Binding-site contacts:
Ligand atom O2 contacts residue ASP104 of chain 1.C at 3.8 Å.
Ligand atom O5 contacts residue SER22 of chain 1.C at 3.2 Å (h-bond).
Ligand atom C4 contacts residue CA1 of chain 1.O at 3.3 Å.
Ligand atom C4 contacts residue SER22 of chain 1.C at 3.5 Å.
Ligand atom C3 contacts residue CA1 of chain 1.O at 3.3 Å.
Ligand atom C2 contacts residue CA1 of chain 1.M at 3.4 Å.
Ligand atom C3 contacts residue ASP99 of chain 1.C at 3.2 Å.
Ligand atom C4 contacts residue CA1 of chain 1.M at 3.8 Å.
Ligand atom O4 contacts residue CA1 of chain 1.O at 2.5 Å.
Ligand atom O2 contacts residue SER22 of chain 1.C at 3.1 Å.
Ligand atom O5 contacts residue SER23 of chain 1.C at 3.0 Å (h-bond).
Ligand atom C1M contacts residue SER23 of chain 1.C at 3.9 Å.
Ligand atom O3 contacts residue CA1 of chain 1.M at 2.3 Å.
Ligand atom O3 contacts residue CA1 of chain 1.O at 2.4 Å.
Ligand atom C2 contacts residue ASP99 of chain 1.C at 4.0 Å.
Ligand atom C4 contacts residue ASP96 of chain 1.C at 3.3 Å.
Ligand atom C5 contacts residue SER23 of chain 1.C at 4.1 Å.
Ligand atom O2 contacts residue SER23 of chain 1.C at 4.0 Å.
Ligand atom C6 contacts residue SER23 of chain 1.C at 4.1 Å.
Ligand atom O4 contacts residue ASP99 of chain 1.C at 3.5 Å (salt-bridge).
Ligand atom O7A contacts residue SER23 of chain 1.C at 2.9 Å (h-bond).
Ligand atom O2 contacts residue CA1 of chain 1.M at 2.6 Å.
Ligand atom O4 contacts residue ASP104 of chain 1.C at 3.2 Å (salt-bridge).
Ligand atom C1 contacts residue SER23 of chain 1.C at 4.1 Å.
Ligand atom O2 contacts residue ASN21 of chain 1.C at 2.9 Å (h-bond).
Ligand atom C5 contacts residue ASP96 of chain 1.C at 3.7 Å.
Ligand atom C5 contacts residue SER22 of chain 1.C at 3.2 Å.
Ligand atom C4 contacts residue ASP104 of chain 1.C at 3.2 Å.
Ligand atom O3 contacts residue ASP99 of chain 1.C at 2.6 Å (salt-bridge).
Ligand atom C7 contacts residue SER23 of chain 1.C at 3.2 Å.
Ligand atom C3 contacts residue ASP104 of chain 1.C at 3.6 Å.
Ligand atom O4 contacts residue ASP96 of chain 1.C at 2.6 Å (salt-bridge).
Ligand atom C3 contacts residue CA1 of chain 1.M at 3.3 Å.
Ligand atom O3 contacts residue ASP104 of chain 1.C at 2.9 Å (salt-bridge).
Ligand atom C6 contacts residue ASP96 of chain 1.C at 4.0 Å.
Ligand atom C2 contacts residue GLY114 of chain 1.B at 3.3 Å.
Ligand atom O4 contacts residue GLY97 of chain 1.C at 4.0 Å.
Ligand atom O4 contacts residue GLU95 of chain 1.C at 3.4 Å (salt-bridge).
Ligand atom O2 contacts residue GLY114 of chain 1.B at 2.6 Å (h-bond).
Ligand atom O3 contacts residue ASP101 of chain 1.C at 2.8 Å (salt-bridge).

Sequence of chain 1.B:
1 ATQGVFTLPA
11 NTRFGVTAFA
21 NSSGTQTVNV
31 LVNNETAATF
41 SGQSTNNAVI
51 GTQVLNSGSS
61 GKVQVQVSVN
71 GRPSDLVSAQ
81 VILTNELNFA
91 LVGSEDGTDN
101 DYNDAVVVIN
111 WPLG

Sequence of chain 1.C:
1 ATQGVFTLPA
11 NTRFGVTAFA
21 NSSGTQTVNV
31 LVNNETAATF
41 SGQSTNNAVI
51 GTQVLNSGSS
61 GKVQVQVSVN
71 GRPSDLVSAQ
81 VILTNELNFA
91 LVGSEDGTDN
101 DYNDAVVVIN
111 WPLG

The protein below binds the small molecule below.
Small molecule (SMILES): C[C@@H]1O[C@@H](CC(=O)O)[C@@H](O)[C@H](O)[C@@H]1O